A protein and the small-molecule ligand that binds it are described below.
Small molecule (SMILES): CC(=O)N[C@H]1[C@H](O[C@H]2[C@H](O)[C@@H](NC(C)=O)CO[C@@H]2CO)O[C@H](CO)[C@@H](O)[C@@H]1O

Binding-site contacts:
Ligand atom C8 contacts residue PHE3 of chain 1.A at 3.4 Å (hydrophobic).
Ligand atom C5 contacts residue ASN154 of chain 1.A at 3.4 Å.
Ligand atom C3 contacts residue ASP2 of chain 1.A at 4.1 Å.
Ligand atom C6 contacts residue ASN154 of chain 1.A at 3.9 Å.
Ligand atom C1 contacts residue ASN5 of chain 1.A at 1.4 Å.
Ligand atom N2 contacts residue ASP2 of chain 1.A at 3.7 Å.
Ligand atom C5 contacts residue ASN5 of chain 1.A at 3.6 Å.
Ligand atom O4 contacts residue ASN154 of chain 1.A at 4.5 Å.
Ligand atom C1 contacts residue ASN154 of chain 1.A at 3.9 Å.
Ligand atom C4 contacts residue ASN154 of chain 1.A at 4.4 Å.
Ligand atom O5 contacts residue ASN154 of chain 1.A at 3.8 Å.
Ligand atom C3 contacts residue PHE3 of chain 1.A at 4.4 Å (hydrophobic).
Ligand atom N2 contacts residue ASN5 of chain 1.A at 2.9 Å (h-bond).
Ligand atom C7 contacts residue PHE3 of chain 1.A at 3.6 Å (hydrophobic).
Ligand atom C8 contacts residue ASP2 of chain 1.A at 3.7 Å.
Ligand atom C7 contacts residue ASN5 of chain 1.A at 3.7 Å.
Ligand atom C2 contacts residue PHE3 of chain 1.A at 3.8 Å (hydrophobic).
Ligand atom C4 contacts residue ASN5 of chain 1.A at 4.2 Å.
Ligand atom C5 contacts residue ASP2 of chain 1.A at 4.0 Å.
Ligand atom C1 contacts residue PHE3 of chain 1.A at 3.8 Å (hydrophobic).
Ligand atom O7 contacts residue ASN5 of chain 1.A at 4.2 Å.
Ligand atom O5 contacts residue ASP2 of chain 1.A at 3.4 Å (salt-bridge).
Ligand atom C7 contacts residue ASP2 of chain 1.A at 3.8 Å.
Ligand atom O5 contacts residue ASN5 of chain 1.A at 2.4 Å (h-bond).
Ligand atom O3 contacts residue ASP2 of chain 1.A at 3.2 Å.
Ligand atom C6 contacts residue ASP2 of chain 1.A at 3.3 Å.
Ligand atom O6 contacts residue ASP2 of chain 1.A at 2.7 Å (salt-bridge).
Ligand atom C3 contacts residue ASN5 of chain 1.A at 3.8 Å.
Ligand atom N2 contacts residue PHE3 of chain 1.A at 2.8 Å (h-bond).
Ligand atom C2 contacts residue ASN5 of chain 1.A at 2.5 Å.

Sequence of chain 1.A:
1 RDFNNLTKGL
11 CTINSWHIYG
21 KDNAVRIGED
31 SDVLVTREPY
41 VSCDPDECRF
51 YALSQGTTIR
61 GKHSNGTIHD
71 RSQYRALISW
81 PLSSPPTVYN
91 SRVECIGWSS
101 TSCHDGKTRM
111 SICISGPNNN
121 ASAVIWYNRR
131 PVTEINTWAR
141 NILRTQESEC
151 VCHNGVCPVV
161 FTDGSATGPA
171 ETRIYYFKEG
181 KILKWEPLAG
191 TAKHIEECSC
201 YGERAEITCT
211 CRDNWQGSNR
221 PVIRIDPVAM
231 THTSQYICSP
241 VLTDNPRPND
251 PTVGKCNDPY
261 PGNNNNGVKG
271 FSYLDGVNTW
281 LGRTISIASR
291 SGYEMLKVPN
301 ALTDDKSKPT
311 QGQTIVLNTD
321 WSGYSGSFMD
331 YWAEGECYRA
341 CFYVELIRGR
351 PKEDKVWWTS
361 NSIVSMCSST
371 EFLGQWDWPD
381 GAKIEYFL